Binding-site contacts:
Ligand atom N contacts residue PHE485 of chain 2.A at 3.4 Å.
Ligand atom OG contacts residue CSO322 of chain 2.A at 2.7 Å (h-bond).
Ligand atom CB contacts residue PHE485 of chain 2.A at 4.2 Å (hydrophobic).
Ligand atom O contacts residue SER323 of chain 2.A at 3.8 Å.
Ligand atom C contacts residue SER323 of chain 2.A at 3.3 Å.
Ligand atom OG contacts residue PHE485 of chain 2.A at 3.7 Å.
Ligand atom C contacts residue THR476 of chain 2.A at 4.2 Å.
Ligand atom C contacts residue ALA478 of chain 2.A at 3.8 Å (hydrophobic).
Ligand atom CB contacts residue PHE185 of chain 2.A at 3.3 Å (hydrophobic).
Ligand atom O contacts residue ALA478 of chain 2.A at 3.0 Å (h-bond).
Ligand atom CA contacts residue PHE185 of chain 2.A at 4.3 Å (hydrophobic).
Ligand atom CA contacts residue SER323 of chain 2.A at 4.3 Å.
Ligand atom CA contacts residue PHE485 of chain 2.A at 4.2 Å (hydrophobic).
Ligand atom N contacts residue ALA478 of chain 2.A at 4.2 Å.
Ligand atom OG contacts residue PHE185 of chain 2.A at 3.9 Å.
Ligand atom OG contacts residue SER323 of chain 2.A at 3.1 Å (h-bond).
Ligand atom OXT contacts residue LYS321 of chain 2.A at 4.3 Å.
Ligand atom CB contacts residue SER323 of chain 2.A at 4.1 Å.
Ligand atom C contacts residue PHE485 of chain 2.A at 4.3 Å (hydrophobic).
Ligand atom OXT contacts residue SER323 of chain 2.A at 2.6 Å (h-bond).
Ligand atom CB contacts residue CSO322 of chain 2.A at 3.3 Å.
Ligand atom O contacts residue THR476 of chain 2.A at 3.9 Å.
Ligand atom C contacts residue GLY477 of chain 2.A at 3.3 Å.
Ligand atom OXT contacts residue THR476 of chain 2.A at 3.7 Å.
Ligand atom O contacts residue GLY477 of chain 2.A at 3.2 Å (h-bond).
Ligand atom OXT contacts residue PHE185 of chain 2.A at 4.3 Å.
Ligand atom OG contacts residue LYS321 of chain 2.A at 4.4 Å.
Ligand atom OXT contacts residue ALA478 of chain 2.A at 4.3 Å.
Ligand atom O contacts residue PHE485 of chain 2.A at 3.6 Å.
Ligand atom OXT contacts residue GLY477 of chain 2.A at 2.8 Å (h-bond).

Sequence of chain 2.A:
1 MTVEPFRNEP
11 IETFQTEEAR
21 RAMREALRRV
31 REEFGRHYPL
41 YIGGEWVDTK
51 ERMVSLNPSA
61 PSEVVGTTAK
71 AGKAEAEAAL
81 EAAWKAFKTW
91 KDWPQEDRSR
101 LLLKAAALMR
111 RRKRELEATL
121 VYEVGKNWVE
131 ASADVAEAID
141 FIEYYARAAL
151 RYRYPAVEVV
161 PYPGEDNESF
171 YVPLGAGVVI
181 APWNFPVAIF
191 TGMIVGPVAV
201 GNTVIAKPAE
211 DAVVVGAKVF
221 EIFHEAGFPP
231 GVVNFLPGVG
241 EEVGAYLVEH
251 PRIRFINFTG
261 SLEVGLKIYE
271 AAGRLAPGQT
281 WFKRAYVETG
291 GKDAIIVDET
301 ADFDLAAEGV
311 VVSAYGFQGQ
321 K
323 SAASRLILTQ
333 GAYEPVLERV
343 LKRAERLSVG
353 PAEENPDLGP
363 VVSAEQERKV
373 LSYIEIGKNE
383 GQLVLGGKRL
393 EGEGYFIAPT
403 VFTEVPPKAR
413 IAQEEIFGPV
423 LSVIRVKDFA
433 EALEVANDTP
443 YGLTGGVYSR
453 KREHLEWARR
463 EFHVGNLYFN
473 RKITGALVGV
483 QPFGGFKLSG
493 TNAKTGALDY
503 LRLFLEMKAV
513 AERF

A protein and the small-molecule ligand that binds it are described below.
Small molecule (SMILES): N[C@@H](CO)C(=O)O